This small molecule binds to this protein.
Small molecule (SMILES): CC(=O)N[C@H]1[C@H](O[C@H]2[C@H](O)[C@@H](NC(C)=O)CO[C@@H]2CO)O[C@H](CO)[C@@H](O[C@@H]2O[C@H](CO[C@H]3O[C@H](CO)[C@@H](O)[C@H](O)[C@@H]3O)[C@@H](O)[C@H](O[C@H]3O[C@H](CO)[C@@H](O)[C@H](O)[C@@H]3O)[C@@H]2O)[C@@H]1O

Binding-site contacts:
Ligand atom N2 contacts residue TYR135 of chain 2.D at 4.0 Å.
Ligand atom C8 contacts residue VAL104 of chain 2.D at 4.0 Å (hydrophobic).
Ligand atom C7 contacts residue ASN118 of chain 2.D at 3.1 Å.
Ligand atom C2 contacts residue TYR135 of chain 2.D at 4.0 Å (hydrophobic).
Ligand atom C8 contacts residue LEU137 of chain 2.D at 4.1 Å (hydrophobic).
Ligand atom O5 contacts residue TYR135 of chain 2.D at 4.0 Å.
Ligand atom C3 contacts residue TYR135 of chain 2.D at 3.9 Å (hydrophobic).
Ligand atom C7 contacts residue VAL104 of chain 2.D at 4.4 Å (hydrophobic).
Ligand atom C1 contacts residue TYR135 of chain 2.D at 3.6 Å (hydrophobic).
Ligand atom O6 contacts residue TYR135 of chain 2.D at 3.9 Å.
Ligand atom N2 contacts residue ASN118 of chain 2.D at 2.9 Å (h-bond).
Ligand atom C5 contacts residue TYR135 of chain 2.D at 3.9 Å (hydrophobic).
Ligand atom N2 contacts residue ASP290 of chain 2.D at 4.4 Å.
Ligand atom C2 contacts residue ASN118 of chain 2.D at 2.5 Å.
Ligand atom O7 contacts residue ASN118 of chain 2.D at 2.9 Å (h-bond).
Ligand atom O4 contacts residue TYR135 of chain 2.D at 4.3 Å.
Ligand atom C5 contacts residue ASN118 of chain 2.D at 3.6 Å.
Ligand atom C3 contacts residue ASN118 of chain 2.D at 3.8 Å.
Ligand atom C8 contacts residue ARG95 of chain 2.F at 3.8 Å.
Ligand atom C7 contacts residue LEU137 of chain 2.D at 4.5 Å (hydrophobic).
Ligand atom C1 contacts residue ASN118 of chain 2.D at 1.4 Å.
Ligand atom O7 contacts residue TYR135 of chain 2.D at 4.2 Å.
Ligand atom C8 contacts residue ILE291 of chain 2.D at 4.4 Å (hydrophobic).
Ligand atom O5 contacts residue ASN118 of chain 2.D at 2.3 Å (h-bond).
Ligand atom C4 contacts residue ASN118 of chain 2.D at 4.2 Å.
Ligand atom C8 contacts residue ASP290 of chain 2.D at 3.8 Å.
Ligand atom O3 contacts residue TYR135 of chain 2.D at 4.4 Å.
Ligand atom C4 contacts residue TYR135 of chain 2.D at 4.4 Å (hydrophobic).
Ligand atom C8 contacts residue ASN118 of chain 2.D at 4.3 Å.
Ligand atom O7 contacts residue VAL104 of chain 2.D at 3.8 Å.

Sequence of chain 2.D:
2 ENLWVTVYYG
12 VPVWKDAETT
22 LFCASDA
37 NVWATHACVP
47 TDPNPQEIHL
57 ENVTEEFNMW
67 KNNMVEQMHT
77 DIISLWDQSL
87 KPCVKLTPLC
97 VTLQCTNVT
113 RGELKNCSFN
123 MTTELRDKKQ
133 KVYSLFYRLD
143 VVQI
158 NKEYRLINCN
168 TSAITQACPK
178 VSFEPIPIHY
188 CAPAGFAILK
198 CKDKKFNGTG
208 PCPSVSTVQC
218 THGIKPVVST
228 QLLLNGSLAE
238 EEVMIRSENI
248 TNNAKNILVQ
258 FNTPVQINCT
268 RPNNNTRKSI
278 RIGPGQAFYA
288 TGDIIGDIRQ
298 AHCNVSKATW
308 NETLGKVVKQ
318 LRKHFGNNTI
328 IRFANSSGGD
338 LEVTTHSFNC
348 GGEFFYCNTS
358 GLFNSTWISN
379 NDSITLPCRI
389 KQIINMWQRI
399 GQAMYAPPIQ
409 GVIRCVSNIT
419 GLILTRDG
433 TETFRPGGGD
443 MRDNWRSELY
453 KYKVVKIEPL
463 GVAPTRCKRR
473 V

Sequence of chain 2.F:
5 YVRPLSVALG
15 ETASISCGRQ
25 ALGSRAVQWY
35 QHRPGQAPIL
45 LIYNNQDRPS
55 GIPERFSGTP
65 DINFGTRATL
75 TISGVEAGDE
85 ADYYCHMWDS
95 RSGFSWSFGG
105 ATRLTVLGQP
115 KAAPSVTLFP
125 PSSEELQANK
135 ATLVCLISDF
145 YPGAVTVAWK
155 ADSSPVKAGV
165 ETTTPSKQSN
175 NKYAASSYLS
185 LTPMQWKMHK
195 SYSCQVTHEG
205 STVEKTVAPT